This protein binds this small molecule.
Small molecule (SMILES): OC[C@H]1O[C@@H](O)[C@H](O)[C@@H](O)[C@H]1O

Sequence of chain 1.A:
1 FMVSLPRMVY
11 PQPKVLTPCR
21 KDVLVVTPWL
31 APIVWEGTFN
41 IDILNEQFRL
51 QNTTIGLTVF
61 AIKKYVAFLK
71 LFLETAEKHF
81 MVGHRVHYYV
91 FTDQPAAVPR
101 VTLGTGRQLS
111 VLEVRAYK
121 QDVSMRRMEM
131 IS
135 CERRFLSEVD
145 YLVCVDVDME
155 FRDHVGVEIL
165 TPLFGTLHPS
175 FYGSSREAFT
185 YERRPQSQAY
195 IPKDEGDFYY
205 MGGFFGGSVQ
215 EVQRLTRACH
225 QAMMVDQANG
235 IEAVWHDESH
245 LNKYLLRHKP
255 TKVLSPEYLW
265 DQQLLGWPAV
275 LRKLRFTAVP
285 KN

Binding-site contacts:
Ligand atom O1 contacts residue HIS172 of chain 1.A at 3.6 Å.
Ligand atom C6 contacts residue TYR203 of chain 1.A at 3.9 Å (hydrophobic).
Ligand atom O6 contacts residue TRP239 of chain 1.A at 3.4 Å (h-bond).
Ligand atom C6 contacts residue TRP239 of chain 1.A at 3.4 Å (hydrophobic).
Ligand atom O6 contacts residue PHE175 of chain 1.A at 3.4 Å.
Ligand atom C3 contacts residue UDP1 of chain 1.B at 3.8 Å.
Ligand atom C4 contacts residue GLU242 of chain 1.A at 3.4 Å.
Ligand atom C2 contacts residue HIS172 of chain 1.A at 3.9 Å.
Ligand atom O4 contacts residue HIS172 of chain 1.A at 2.8 Å (h-bond).
Ligand atom O6 contacts residue THR184 of chain 1.A at 2.7 Å (h-bond).
Ligand atom C1 contacts residue HIS172 of chain 1.A at 3.8 Å.
Ligand atom C6 contacts residue GLU242 of chain 1.A at 3.7 Å.
Ligand atom O5 contacts residue HIS172 of chain 1.A at 3.2 Å (h-bond).
Ligand atom C5 contacts residue HIS172 of chain 1.A at 3.8 Å.
Ligand atom O4 contacts residue MET205 of chain 1.A at 4.4 Å.
Ligand atom O3 contacts residue TRP239 of chain 1.A at 4.2 Å.
Ligand atom C5 contacts residue TRP239 of chain 1.A at 3.7 Å (hydrophobic).
Ligand atom O3 contacts residue UDP1 of chain 1.B at 2.7 Å (h-bond).
Ligand atom C5 contacts residue GLU242 of chain 1.A at 4.1 Å.
Ligand atom C3 contacts residue TRP239 of chain 1.A at 3.8 Å (hydrophobic).
Ligand atom C6 contacts residue THR184 of chain 1.A at 3.3 Å.
Ligand atom C6 contacts residue HIS172 of chain 1.A at 4.0 Å.
Ligand atom C2 contacts residue UDP1 of chain 1.B at 4.3 Å.
Ligand atom C4 contacts residue HIS172 of chain 1.A at 3.8 Å.
Ligand atom O5 contacts residue PHE175 of chain 1.A at 4.2 Å.
Ligand atom O1 contacts residue SER174 of chain 1.A at 3.9 Å.
Ligand atom C4 contacts residue TRP239 of chain 1.A at 3.6 Å (hydrophobic).
Ligand atom C6 contacts residue PHE175 of chain 1.A at 4.0 Å (hydrophobic).
Ligand atom C3 contacts residue HIS172 of chain 1.A at 4.5 Å.
Ligand atom O2 contacts residue UDP1 of chain 1.B at 3.7 Å.
Ligand atom O4 contacts residue GLU242 of chain 1.A at 2.6 Å (salt-bridge).